Sequence of chain 1.A:
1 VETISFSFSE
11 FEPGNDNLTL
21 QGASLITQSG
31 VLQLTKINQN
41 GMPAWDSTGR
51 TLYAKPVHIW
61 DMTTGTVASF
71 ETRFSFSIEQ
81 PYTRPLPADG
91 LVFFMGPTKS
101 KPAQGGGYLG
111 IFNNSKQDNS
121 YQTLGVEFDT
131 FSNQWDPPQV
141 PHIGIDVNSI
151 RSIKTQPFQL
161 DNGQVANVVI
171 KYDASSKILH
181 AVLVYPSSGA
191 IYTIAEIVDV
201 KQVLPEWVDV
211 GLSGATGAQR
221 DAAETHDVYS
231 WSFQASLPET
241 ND

Binding-site contacts:
Ligand atom C5 contacts residue PHE131 of chain 1.A at 4.1 Å (hydrophobic).
Ligand atom O3 contacts residue ASP89 of chain 1.A at 2.8 Å (salt-bridge).
Ligand atom O1 contacts residue PHE131 of chain 1.A at 4.4 Å.
Ligand atom C6 contacts residue ALA218 of chain 1.A at 3.8 Å (hydrophobic).
Ligand atom O2 contacts residue ASN133 of chain 1.A at 3.7 Å.
Ligand atom O6 contacts residue GLN219 of chain 1.A at 3.0 Å.
Ligand atom C3 contacts residue GLY107 of chain 1.A at 4.3 Å.
Ligand atom C5 contacts residue ALA218 of chain 1.A at 4.1 Å (hydrophobic).
Ligand atom O4 contacts residue ALA218 of chain 1.A at 3.2 Å (h-bond).
Ligand atom C3 contacts residue PHE131 of chain 1.A at 3.9 Å (hydrophobic).
Ligand atom C3 contacts residue ASN133 of chain 1.A at 3.7 Å.
Ligand atom C3 contacts residue ASP89 of chain 1.A at 3.6 Å.
Ligand atom C4 contacts residue ASP89 of chain 1.A at 3.4 Å.
Ligand atom C1 contacts residue ALA218 of chain 1.A at 4.2 Å (hydrophobic).
Ligand atom O4 contacts residue GLY106 of chain 1.A at 4.3 Å.
Ligand atom O4 contacts residue GLY217 of chain 1.A at 2.8 Å.
Ligand atom O4 contacts residue THR216 of chain 1.A at 4.5 Å.
Ligand atom C2 contacts residue ASN133 of chain 1.A at 4.4 Å.
Ligand atom O6 contacts residue ALA222 of chain 1.A at 3.3 Å.
Ligand atom O3 contacts residue GLY106 of chain 1.A at 3.8 Å.
Ligand atom O3 contacts residue PHE131 of chain 1.A at 4.3 Å.
Ligand atom O5 contacts residue ALA218 of chain 1.A at 3.6 Å (h-bond).
Ligand atom O3 contacts residue ASN133 of chain 1.A at 3.4 Å (h-bond).
Ligand atom C6 contacts residue ALA222 of chain 1.A at 3.4 Å (hydrophobic).
Ligand atom C4 contacts residue PHE131 of chain 1.A at 4.0 Å (hydrophobic).
Ligand atom C6 contacts residue ALA88 of chain 1.A at 4.1 Å (hydrophobic).
Ligand atom O4 contacts residue ASP89 of chain 1.A at 2.6 Å (salt-bridge).
Ligand atom C6 contacts residue GLY217 of chain 1.A at 3.7 Å.
Ligand atom C5 contacts residue GLY217 of chain 1.A at 4.3 Å.
Ligand atom O3 contacts residue GLY107 of chain 1.A at 2.9 Å (h-bond).
Ligand atom C5 contacts residue GLN219 of chain 1.A at 4.4 Å.
Ligand atom C4 contacts residue GLY217 of chain 1.A at 4.0 Å.
Ligand atom C4 contacts residue ALA218 of chain 1.A at 4.2 Å (hydrophobic).
Ligand atom C4 contacts residue ALA88 of chain 1.A at 3.9 Å (hydrophobic).
Ligand atom O4 contacts residue ALA88 of chain 1.A at 3.7 Å.
Ligand atom O5 contacts residue GLN219 of chain 1.A at 3.8 Å.
Ligand atom C6 contacts residue GLN219 of chain 1.A at 4.0 Å.

This small molecule binds to this protein.
Small molecule (SMILES): OC[C@H]1O[C@H](O)[C@H](O)[C@@H](O)[C@H]1O